Sequence of chain 1.B:
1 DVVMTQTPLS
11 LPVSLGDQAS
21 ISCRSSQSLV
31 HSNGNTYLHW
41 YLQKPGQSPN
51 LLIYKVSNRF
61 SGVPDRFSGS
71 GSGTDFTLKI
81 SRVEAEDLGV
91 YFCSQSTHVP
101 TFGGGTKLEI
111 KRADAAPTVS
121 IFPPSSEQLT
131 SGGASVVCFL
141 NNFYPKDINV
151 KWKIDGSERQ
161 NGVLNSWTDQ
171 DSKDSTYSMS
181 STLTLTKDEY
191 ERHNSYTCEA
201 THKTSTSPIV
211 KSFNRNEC

Sequence of chain 1.A:
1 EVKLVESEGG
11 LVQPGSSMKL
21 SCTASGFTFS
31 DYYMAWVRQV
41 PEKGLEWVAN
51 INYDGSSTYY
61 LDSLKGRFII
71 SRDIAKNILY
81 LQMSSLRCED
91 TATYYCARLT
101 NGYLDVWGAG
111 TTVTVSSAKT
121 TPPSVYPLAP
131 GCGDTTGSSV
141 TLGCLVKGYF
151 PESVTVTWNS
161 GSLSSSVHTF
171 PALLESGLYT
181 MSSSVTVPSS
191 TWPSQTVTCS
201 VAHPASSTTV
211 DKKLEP

Binding-site contacts:
Ligand atom O contacts residue LEU99 of chain 1.A at 3.5 Å.
Ligand atom CB contacts residue SER96 of chain 1.B at 3.6 Å.
Ligand atom N contacts residue THR97 of chain 1.B at 3.8 Å.
Ligand atom CE contacts residue THR58 of chain 1.A at 3.8 Å.
Ligand atom NE1 contacts residue TYR59 of chain 1.A at 3.4 Å.
Ligand atom O contacts residue GLY102 of chain 1.A at 2.9 Å (h-bond).
Ligand atom CD contacts residue GLY102 of chain 1.A at 3.6 Å.
Ligand atom OE1 contacts residue THR100 of chain 1.A at 3.3 Å.
Ligand atom C contacts residue HIS31 of chain 1.B at 3.7 Å.
Ligand atom CD contacts residue SER96 of chain 1.B at 3.6 Å.
Ligand atom CE contacts residue SER57 of chain 1.A at 3.6 Å.
Ligand atom CG contacts residue TYR37 of chain 1.B at 3.5 Å (hydrophobic).
Ligand atom CZ2 contacts residue TYR59 of chain 1.A at 3.8 Å (hydrophobic).
Ligand atom CD contacts residue ASN101 of chain 1.A at 3.6 Å.
Ligand atom CB contacts residue TYR33 of chain 1.A at 3.5 Å (hydrophobic).
Ligand atom O contacts residue HIS31 of chain 1.B at 2.8 Å (h-bond).
Ligand atom OE2 contacts residue TYR33 of chain 1.A at 3.1 Å (h-bond).
Ligand atom CH2 contacts residue ASN50 of chain 1.A at 3.2 Å.
Ligand atom CZ2 contacts residue ASN50 of chain 1.A at 3.1 Å.
Ligand atom CE2 contacts residue PRO100 of chain 1.B at 3.5 Å (hydrophobic).
Ligand atom CA contacts residue THR97 of chain 1.B at 3.4 Å.
Ligand atom NE2 contacts residue TYR53 of chain 1.A at 3.4 Å (h-bond).
Ligand atom CE3 contacts residue SER96 of chain 1.B at 3.5 Å.
Ligand atom NE2 contacts residue ASN101 of chain 1.A at 3.3 Å (h-bond).
Ligand atom CG contacts residue TYR33 of chain 1.A at 3.5 Å (hydrophobic).
Ligand atom CH2 contacts residue PRO100 of chain 1.B at 3.7 Å (hydrophobic).
Ligand atom CB contacts residue TYR37 of chain 1.B at 3.4 Å (hydrophobic).
Ligand atom O contacts residue HIS31 of chain 1.B at 3.4 Å (h-bond).
Ligand atom OE1 contacts residue ASN101 of chain 1.A at 2.8 Å (h-bond).
Ligand atom CB contacts residue THR97 of chain 1.B at 3.4 Å.
Ligand atom O contacts residue ASN101 of chain 1.A at 3.3 Å (h-bond).
Ligand atom CD2 contacts residue PRO100 of chain 1.B at 3.6 Å (hydrophobic).
Ligand atom N contacts residue SER96 of chain 1.B at 3.6 Å (h-bond).
Ligand atom CD contacts residue TYR53 of chain 1.A at 3.5 Å (hydrophobic).
Ligand atom CZ2 contacts residue PRO100 of chain 1.B at 3.7 Å (hydrophobic).
Ligand atom CB contacts residue HIS98 of chain 1.B at 3.3 Å.
Ligand atom CG contacts residue HIS98 of chain 1.B at 3.8 Å.
Ligand atom SD contacts residue ASN50 of chain 1.A at 3.7 Å.
Ligand atom CB contacts residue VAL99 of chain 1.B at 3.6 Å (hydrophobic).
Ligand atom CG contacts residue TYR53 of chain 1.A at 3.3 Å (hydrophobic).

A protein and the small-molecule ligand that binds it are described below.
Small molecule (SMILES): CSCC[C@H](NC(=O)[C@H](CC1=c2ccccc2=NC1)NC(=O)[C@@H]1CCCN1C(=O)[C@H](C)NC(=O)[C@H](CCC(N)=O)NC(=O)[C@@H]1CCCN1C(=O)[C@@H](N)CCC(=O)O)C(=O)N[C@H](C=O)CCC(=O)O